A small-molecule ligand and the protein it binds are described below.
Small molecule (SMILES): CC(=O)N[C@H]1[C@H](O[C@H]2[C@H](O)[C@@H](NC(C)=O)CO[C@@H]2CO)O[C@H](CO)[C@@H](O)[C@@H]1O

Binding-site contacts:
Ligand atom C4 contacts residue ASN240 of chain 1.A at 4.3 Å.
Ligand atom C5 contacts residue ASP243 of chain 1.A at 3.9 Å.
Ligand atom O4 contacts residue THR242 of chain 1.A at 4.5 Å.
Ligand atom C2 contacts residue THR242 of chain 1.A at 4.1 Å.
Ligand atom C1 contacts residue ASN240 of chain 1.A at 1.4 Å.
Ligand atom C7 contacts residue ASN240 of chain 1.A at 3.4 Å.
Ligand atom O6 contacts residue THR242 of chain 1.A at 2.5 Å (h-bond).
Ligand atom O7 contacts residue ASN240 of chain 1.A at 3.0 Å (h-bond).
Ligand atom O6 contacts residue ASP243 of chain 1.A at 3.4 Å.
Ligand atom C1 contacts residue THR242 of chain 1.A at 3.2 Å.
Ligand atom C5 contacts residue THR242 of chain 1.A at 3.3 Å.
Ligand atom O5 contacts residue ASP243 of chain 1.A at 3.2 Å (salt-bridge).
Ligand atom C1 contacts residue ASP243 of chain 1.A at 3.7 Å.
Ligand atom O5 contacts residue ASN240 of chain 1.A at 2.3 Å (h-bond).
Ligand atom O5 contacts residue THR242 of chain 1.A at 3.5 Å (h-bond).
Ligand atom C4 contacts residue THR242 of chain 1.A at 4.2 Å.
Ligand atom C6 contacts residue THR242 of chain 1.A at 3.6 Å.
Ligand atom C2 contacts residue ASN240 of chain 1.A at 2.6 Å.
Ligand atom C5 contacts residue ASN240 of chain 1.A at 3.6 Å.
Ligand atom N2 contacts residue ASN240 of chain 1.A at 3.0 Å (h-bond).
Ligand atom C8 contacts residue ASN240 of chain 1.A at 4.5 Å.
Ligand atom C6 contacts residue ASP243 of chain 1.A at 3.9 Å.
Ligand atom C3 contacts residue ASN240 of chain 1.A at 3.9 Å.
Ligand atom C3 contacts residue THR242 of chain 1.A at 4.0 Å.

Sequence of chain 1.A:
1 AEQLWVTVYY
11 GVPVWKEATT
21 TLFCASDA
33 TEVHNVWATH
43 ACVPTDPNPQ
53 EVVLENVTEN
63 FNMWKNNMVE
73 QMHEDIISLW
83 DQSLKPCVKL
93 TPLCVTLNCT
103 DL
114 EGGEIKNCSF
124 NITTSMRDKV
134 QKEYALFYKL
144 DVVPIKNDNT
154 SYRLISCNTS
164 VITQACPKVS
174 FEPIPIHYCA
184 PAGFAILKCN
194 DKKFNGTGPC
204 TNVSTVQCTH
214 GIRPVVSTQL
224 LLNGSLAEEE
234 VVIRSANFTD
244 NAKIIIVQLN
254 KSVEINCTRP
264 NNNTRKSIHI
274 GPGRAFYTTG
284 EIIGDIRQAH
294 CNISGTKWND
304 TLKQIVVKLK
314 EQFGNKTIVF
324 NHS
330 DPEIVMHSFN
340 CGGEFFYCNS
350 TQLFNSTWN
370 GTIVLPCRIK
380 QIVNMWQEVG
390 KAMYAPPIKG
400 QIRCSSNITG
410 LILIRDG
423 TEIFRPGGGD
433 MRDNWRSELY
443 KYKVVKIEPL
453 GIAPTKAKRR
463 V